Binding-site contacts:
Ligand atom C8 contacts residue HIS308 of chain 1.A at 3.1 Å.
Ligand atom O6 contacts residue ASP315 of chain 1.A at 3.4 Å (salt-bridge).
Ligand atom C6 contacts residue LEU314 of chain 1.A at 3.6 Å (hydrophobic).
Ligand atom C3 contacts residue ASN299 of chain 1.A at 3.8 Å.
Ligand atom C6 contacts residue ASN299 of chain 1.A at 4.0 Å.
Ligand atom C3 contacts residue ASN303 of chain 1.A at 4.0 Å.
Ligand atom C7 contacts residue VAL304 of chain 1.A at 4.1 Å (hydrophobic).
Ligand atom O7 contacts residue HIS308 of chain 1.A at 4.3 Å.
Ligand atom C2 contacts residue ASN299 of chain 1.A at 2.5 Å.
Ligand atom O6 contacts residue LEU314 of chain 1.A at 4.0 Å.
Ligand atom C5 contacts residue SER313 of chain 1.A at 4.3 Å.
Ligand atom C6 contacts residue SER313 of chain 1.A at 4.1 Å.
Ligand atom C6 contacts residue SER301 of chain 1.A at 4.1 Å.
Ligand atom C2 contacts residue ASN303 of chain 1.A at 4.1 Å.
Ligand atom O7 contacts residue ASN299 of chain 1.A at 4.3 Å.
Ligand atom C4 contacts residue SER313 of chain 1.A at 4.4 Å.
Ligand atom O5 contacts residue SER313 of chain 1.A at 3.8 Å.
Ligand atom C8 contacts residue SER306 of chain 1.A at 3.9 Å.
Ligand atom C1 contacts residue ASN299 of chain 1.A at 1.5 Å.
Ligand atom C4 contacts residue ASN299 of chain 1.A at 4.3 Å.
Ligand atom C5 contacts residue ASN299 of chain 1.A at 3.7 Å.
Ligand atom O5 contacts residue SER301 of chain 1.A at 3.4 Å (h-bond).
Ligand atom O5 contacts residue ASN299 of chain 1.A at 2.5 Å (h-bond).
Ligand atom C7 contacts residue ASN299 of chain 1.A at 3.7 Å.
Ligand atom C5 contacts residue SER301 of chain 1.A at 3.5 Å.
Ligand atom N2 contacts residue VAL304 of chain 1.A at 4.0 Å.
Ligand atom N2 contacts residue ASN303 of chain 1.A at 3.8 Å.
Ligand atom C1 contacts residue SER301 of chain 1.A at 3.5 Å.
Ligand atom C1 contacts residue ASN303 of chain 1.A at 3.8 Å.
Ligand atom N2 contacts residue ASN299 of chain 1.A at 2.8 Å (h-bond).
Ligand atom O3 contacts residue VAL304 of chain 1.A at 3.7 Å.
Ligand atom C3 contacts residue VAL304 of chain 1.A at 4.2 Å (hydrophobic).
Ligand atom C6 contacts residue ASP315 of chain 1.A at 3.6 Å.
Ligand atom C7 contacts residue HIS308 of chain 1.A at 4.0 Å.
Ligand atom C8 contacts residue VAL304 of chain 1.A at 3.4 Å (hydrophobic).

Sequence of chain 1.A:
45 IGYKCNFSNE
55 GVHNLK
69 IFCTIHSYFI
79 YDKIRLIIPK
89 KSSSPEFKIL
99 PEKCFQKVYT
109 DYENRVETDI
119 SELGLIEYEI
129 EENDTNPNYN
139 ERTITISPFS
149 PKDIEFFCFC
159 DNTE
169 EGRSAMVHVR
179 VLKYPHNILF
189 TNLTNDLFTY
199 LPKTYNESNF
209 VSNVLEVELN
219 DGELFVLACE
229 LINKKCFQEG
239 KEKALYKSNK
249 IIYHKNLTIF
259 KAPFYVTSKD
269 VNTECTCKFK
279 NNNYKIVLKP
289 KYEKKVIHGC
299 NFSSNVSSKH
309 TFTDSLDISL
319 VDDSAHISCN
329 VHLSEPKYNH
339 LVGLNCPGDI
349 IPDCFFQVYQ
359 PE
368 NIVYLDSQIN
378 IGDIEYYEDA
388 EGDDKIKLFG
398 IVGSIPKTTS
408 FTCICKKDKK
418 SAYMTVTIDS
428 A

The protein below binds the small molecule below.
Small molecule (SMILES): CC(=O)N[C@@H]1[C@@H](O)[C@H](O)[C@@H](CO)O[C@H]1O